A protein and the small-molecule ligand that binds it are described below.
Small molecule (SMILES): CC(=O)N[C@@H]1[C@@H](O[C@@H]2O[C@@H](C)[C@@H](O)[C@@H](O)[C@@H]2O)[C@H](O[C@@H]2O[C@H](CO)[C@H](O)[C@H](O)[C@H]2O[C@@H]2O[C@@H](C)[C@@H](O)[C@@H](O)[C@@H]2O)[C@@H](CO)O[C@H]1O

Binding-site contacts:
Ligand atom C6 contacts residue TRP245 of chain 1.A at 3.4 Å (hydrophobic).
Ligand atom N2 contacts residue TRP153 of chain 1.A at 3.4 Å.
Ligand atom C3 contacts residue GLU293 of chain 1.A at 3.5 Å.
Ligand atom C4 contacts residue SER88 of chain 1.A at 3.4 Å.
Ligand atom O5 contacts residue CYS89 of chain 1.A at 3.9 Å.
Ligand atom C2 contacts residue GLU293 of chain 1.A at 4.0 Å.
Ligand atom C6 contacts residue GLU249 of chain 1.A at 3.9 Å.
Ligand atom C6 contacts residue TRP153 of chain 1.A at 3.8 Å (hydrophobic).
Ligand atom C4 contacts residue TRP245 of chain 1.A at 3.4 Å (hydrophobic).
Ligand atom C6 contacts residue GLU249 of chain 1.A at 3.7 Å.
Ligand atom C6 contacts residue TYR152 of chain 1.A at 3.0 Å (hydrophobic).
Ligand atom O6 contacts residue GLU249 of chain 1.A at 2.8 Å (salt-bridge).
Ligand atom C6 contacts residue ILE90 of chain 1.A at 3.6 Å (hydrophobic).
Ligand atom O6 contacts residue TRP245 of chain 1.A at 3.6 Å.
Ligand atom C7 contacts residue TRP153 of chain 1.A at 4.0 Å (hydrophobic).
Ligand atom O2 contacts residue GLU293 of chain 1.A at 3.0 Å (salt-bridge).
Ligand atom C8 contacts residue TRP153 of chain 1.A at 3.6 Å (hydrophobic).
Ligand atom O3 contacts residue GLU293 of chain 1.A at 2.7 Å (salt-bridge).
Ligand atom C6 contacts residue THR214 of chain 1.A at 3.7 Å.
Ligand atom O3 contacts residue HIS79 of chain 1.A at 3.5 Å (h-bond).
Ligand atom O2 contacts residue TYR45 of chain 1.A at 3.5 Å (h-bond).
Ligand atom C4 contacts residue SER121 of chain 1.A at 3.4 Å.
Ligand atom C5 contacts residue TRP245 of chain 1.A at 3.6 Å (hydrophobic).
Ligand atom O4 contacts residue SER88 of chain 1.A at 2.8 Å (h-bond).
Ligand atom C5 contacts residue TYR152 of chain 1.A at 3.7 Å (hydrophobic).
Ligand atom O3 contacts residue ILE149 of chain 1.A at 3.6 Å.
Ligand atom C6 contacts residue ALA122 of chain 1.A at 3.7 Å (hydrophobic).
Ligand atom O3 contacts residue TRP504 of chain 1.A at 2.8 Å (h-bond).
Ligand atom C5 contacts residue SER121 of chain 1.A at 4.0 Å.
Ligand atom C3 contacts residue TRP245 of chain 1.A at 3.8 Å (hydrophobic).
Ligand atom O6 contacts residue TYR152 of chain 1.A at 2.7 Å (h-bond).
Ligand atom C6 contacts residue SER88 of chain 1.A at 3.7 Å.
Ligand atom O4 contacts residue CYS89 of chain 1.A at 3.8 Å.
Ligand atom O4 contacts residue HIS79 of chain 1.A at 3.0 Å (h-bond).
Ligand atom C6 contacts residue SER121 of chain 1.A at 3.3 Å.
Ligand atom O3 contacts residue TYR45 of chain 1.A at 3.8 Å.
Ligand atom O6 contacts residue THR214 of chain 1.A at 3.5 Å.
Ligand atom O4 contacts residue SER121 of chain 1.A at 2.7 Å (h-bond).
Ligand atom C1 contacts residue TRP153 of chain 1.A at 3.7 Å (hydrophobic).
Ligand atom O6 contacts residue GLU249 of chain 1.A at 3.8 Å.

Sequence of chain 1.A:
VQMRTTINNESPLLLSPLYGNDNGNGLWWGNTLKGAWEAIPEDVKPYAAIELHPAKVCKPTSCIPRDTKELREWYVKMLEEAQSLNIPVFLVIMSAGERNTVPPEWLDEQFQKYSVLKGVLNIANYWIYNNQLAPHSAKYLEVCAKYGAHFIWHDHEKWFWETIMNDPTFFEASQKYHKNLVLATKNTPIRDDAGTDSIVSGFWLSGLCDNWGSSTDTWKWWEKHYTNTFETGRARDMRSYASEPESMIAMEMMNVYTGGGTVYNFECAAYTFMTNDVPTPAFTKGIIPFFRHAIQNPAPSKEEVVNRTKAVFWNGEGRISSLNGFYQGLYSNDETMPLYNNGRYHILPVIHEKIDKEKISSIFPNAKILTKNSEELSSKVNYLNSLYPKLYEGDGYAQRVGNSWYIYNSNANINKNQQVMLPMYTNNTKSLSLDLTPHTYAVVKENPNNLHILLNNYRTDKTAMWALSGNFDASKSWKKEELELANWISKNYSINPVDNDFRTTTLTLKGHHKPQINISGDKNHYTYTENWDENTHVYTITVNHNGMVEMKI